A small-molecule ligand and the protein it binds are described below.
Small molecule (SMILES): CC(=O)N[C@H]1[C@H](O[C@H]2[C@H](O)[C@@H](NC(C)=O)CO[C@@H]2CO)O[C@H](CO)[C@@H](O[C@H]2O[C@H](CO)[C@@H](O)[C@H](O)[C@@H]2O)[C@@H]1O

Sequence of chain 1.C:
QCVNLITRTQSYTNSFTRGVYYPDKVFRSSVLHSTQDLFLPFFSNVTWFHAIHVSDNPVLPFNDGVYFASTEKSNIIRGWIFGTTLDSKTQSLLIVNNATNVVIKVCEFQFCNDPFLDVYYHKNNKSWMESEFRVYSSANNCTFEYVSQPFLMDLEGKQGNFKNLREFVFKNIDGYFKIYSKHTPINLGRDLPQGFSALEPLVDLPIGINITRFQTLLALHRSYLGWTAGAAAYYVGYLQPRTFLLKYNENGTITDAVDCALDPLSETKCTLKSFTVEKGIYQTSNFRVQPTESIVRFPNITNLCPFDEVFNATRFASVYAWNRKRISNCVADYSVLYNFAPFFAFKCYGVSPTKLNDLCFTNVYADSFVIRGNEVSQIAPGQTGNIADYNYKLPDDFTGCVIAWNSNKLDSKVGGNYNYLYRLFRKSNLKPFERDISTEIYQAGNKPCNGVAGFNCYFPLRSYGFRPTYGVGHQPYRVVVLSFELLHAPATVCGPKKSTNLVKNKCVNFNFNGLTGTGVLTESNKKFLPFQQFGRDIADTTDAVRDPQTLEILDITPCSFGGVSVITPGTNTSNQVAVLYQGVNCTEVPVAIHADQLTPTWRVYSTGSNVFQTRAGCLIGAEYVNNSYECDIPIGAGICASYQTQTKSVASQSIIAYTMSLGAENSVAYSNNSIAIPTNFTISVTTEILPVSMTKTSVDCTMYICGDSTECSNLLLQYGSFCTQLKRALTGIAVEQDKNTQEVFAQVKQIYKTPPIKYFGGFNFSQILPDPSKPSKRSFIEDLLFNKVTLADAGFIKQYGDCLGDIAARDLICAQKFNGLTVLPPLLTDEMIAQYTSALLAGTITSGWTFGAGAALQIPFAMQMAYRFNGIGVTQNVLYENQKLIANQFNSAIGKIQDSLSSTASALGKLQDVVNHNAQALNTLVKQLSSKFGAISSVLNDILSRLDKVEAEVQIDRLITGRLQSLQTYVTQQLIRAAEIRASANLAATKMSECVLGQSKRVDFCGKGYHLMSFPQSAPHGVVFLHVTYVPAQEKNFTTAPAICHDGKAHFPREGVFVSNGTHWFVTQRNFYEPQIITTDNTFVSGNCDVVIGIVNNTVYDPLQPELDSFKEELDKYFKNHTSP

Sequence of chain 1.B:
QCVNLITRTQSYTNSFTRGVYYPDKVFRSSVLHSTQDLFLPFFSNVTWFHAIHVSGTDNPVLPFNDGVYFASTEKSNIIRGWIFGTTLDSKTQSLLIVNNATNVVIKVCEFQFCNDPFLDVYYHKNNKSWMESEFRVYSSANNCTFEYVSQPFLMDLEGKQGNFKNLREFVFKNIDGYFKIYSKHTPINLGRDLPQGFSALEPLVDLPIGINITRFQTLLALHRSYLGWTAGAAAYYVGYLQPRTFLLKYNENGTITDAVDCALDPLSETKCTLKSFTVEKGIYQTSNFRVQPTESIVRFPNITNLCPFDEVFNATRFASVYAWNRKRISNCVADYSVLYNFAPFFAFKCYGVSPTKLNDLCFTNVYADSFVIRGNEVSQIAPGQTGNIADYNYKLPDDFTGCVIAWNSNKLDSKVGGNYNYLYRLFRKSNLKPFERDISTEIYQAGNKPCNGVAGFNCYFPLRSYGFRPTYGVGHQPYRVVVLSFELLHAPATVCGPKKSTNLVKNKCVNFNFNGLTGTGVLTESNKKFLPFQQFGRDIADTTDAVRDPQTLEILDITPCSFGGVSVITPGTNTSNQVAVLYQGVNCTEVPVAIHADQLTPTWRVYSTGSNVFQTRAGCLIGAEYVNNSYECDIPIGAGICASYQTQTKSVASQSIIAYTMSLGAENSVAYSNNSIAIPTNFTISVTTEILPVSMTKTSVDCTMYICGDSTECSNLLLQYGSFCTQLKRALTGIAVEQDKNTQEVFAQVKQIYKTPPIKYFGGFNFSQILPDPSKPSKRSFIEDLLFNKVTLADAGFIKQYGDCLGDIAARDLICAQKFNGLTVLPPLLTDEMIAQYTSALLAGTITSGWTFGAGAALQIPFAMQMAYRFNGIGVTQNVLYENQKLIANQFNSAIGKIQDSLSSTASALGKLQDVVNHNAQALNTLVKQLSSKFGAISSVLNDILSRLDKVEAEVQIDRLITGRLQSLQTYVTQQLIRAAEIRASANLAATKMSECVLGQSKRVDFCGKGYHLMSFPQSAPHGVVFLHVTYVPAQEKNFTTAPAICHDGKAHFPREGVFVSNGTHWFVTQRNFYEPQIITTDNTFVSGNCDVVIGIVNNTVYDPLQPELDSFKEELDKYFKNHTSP

Binding-site contacts:
Ligand atom C8 contacts residue GLU278 of chain 1.B at 3.5 Å.
Ligand atom C8 contacts residue ASN277 of chain 1.B at 4.0 Å.
Ligand atom C3 contacts residue ASN279 of chain 1.B at 3.8 Å.
Ligand atom C7 contacts residue GLU278 of chain 1.B at 4.1 Å.
Ligand atom C2 contacts residue ASN279 of chain 1.B at 2.5 Å.
Ligand atom C4 contacts residue ASN279 of chain 1.B at 4.2 Å.
Ligand atom C6 contacts residue LYS555 of chain 1.C at 3.6 Å.
Ligand atom O5 contacts residue ASN279 of chain 1.B at 2.3 Å (h-bond).
Ligand atom C5 contacts residue LYS555 of chain 1.C at 4.3 Å.
Ligand atom C7 contacts residue ASN279 of chain 1.B at 3.8 Å.
Ligand atom C5 contacts residue ASN279 of chain 1.B at 3.7 Å.
Ligand atom N2 contacts residue GLU278 of chain 1.B at 3.9 Å.
Ligand atom N2 contacts residue ASN279 of chain 1.B at 2.8 Å (h-bond).
Ligand atom C1 contacts residue ASN279 of chain 1.B at 1.4 Å.
Ligand atom O5 contacts residue LYS555 of chain 1.C at 3.8 Å.
Ligand atom C8 contacts residue ASN279 of chain 1.B at 4.0 Å.
Ligand atom O6 contacts residue LYS555 of chain 1.C at 2.9 Å (salt-bridge).